Binding-site contacts:
Ligand atom O7 contacts residue ASN11 of chain 1.A at 4.1 Å.
Ligand atom C8 contacts residue PHE10 of chain 1.A at 4.2 Å (hydrophobic).
Ligand atom N2 contacts residue GLY7 of chain 1.A at 4.4 Å.
Ligand atom C1 contacts residue ASN11 of chain 1.A at 1.4 Å.
Ligand atom C8 contacts residue LEU36 of chain 1.A at 4.0 Å (hydrophobic).
Ligand atom O3 contacts residue VAL35 of chain 1.A at 4.5 Å.
Ligand atom N2 contacts residue ASN11 of chain 1.A at 3.0 Å (h-bond).
Ligand atom C8 contacts residue PHE6 of chain 1.A at 3.7 Å (hydrophobic).
Ligand atom C7 contacts residue VAL35 of chain 1.A at 4.5 Å (hydrophobic).
Ligand atom C7 contacts residue ASN11 of chain 1.A at 3.8 Å.
Ligand atom O5 contacts residue ASN11 of chain 1.A at 2.3 Å (h-bond).
Ligand atom O7 contacts residue GLY7 of chain 1.A at 3.5 Å.
Ligand atom C5 contacts residue ASN11 of chain 1.A at 3.6 Å.
Ligand atom C3 contacts residue ASN11 of chain 1.A at 3.8 Å.
Ligand atom C4 contacts residue ASN11 of chain 1.A at 4.2 Å.
Ligand atom C2 contacts residue ASN11 of chain 1.A at 2.5 Å.
Ligand atom C8 contacts residue GLY7 of chain 1.A at 3.6 Å.
Ligand atom C7 contacts residue GLY7 of chain 1.A at 3.6 Å.
Ligand atom C8 contacts residue VAL35 of chain 1.A at 4.0 Å (hydrophobic).
Ligand atom C7 contacts residue PHE6 of chain 1.A at 4.4 Å (hydrophobic).

Sequence of chain 1.A:
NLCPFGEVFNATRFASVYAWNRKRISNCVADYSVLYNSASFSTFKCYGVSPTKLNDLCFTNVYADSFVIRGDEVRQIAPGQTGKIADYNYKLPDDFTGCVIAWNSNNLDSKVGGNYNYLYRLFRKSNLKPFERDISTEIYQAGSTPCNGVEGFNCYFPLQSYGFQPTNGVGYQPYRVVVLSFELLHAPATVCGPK

This small molecule binds to this protein.
Small molecule (SMILES): CC(=O)N[C@H]1[C@H](O[C@H]2[C@H](O)[C@@H](NC(C)=O)CO[C@@H]2CO[C@@H]2O[C@@H](C)[C@@H](O)[C@@H](O)[C@@H]2O)O[C@H](CO)[C@@H](O)[C@@H]1O